Binding-site contacts:
Ligand atom C contacts residue VAL90 of chain 1.B at 4.4 Å (hydrophobic).
Ligand atom OXT contacts residue CYS26 of chain 1.C at 4.2 Å.
Ligand atom SG contacts residue CYS26 of chain 1.C at 2.0 Å (h-bond).
Ligand atom SG contacts residue ARG29 of chain 1.C at 3.5 Å (salt-bridge).
Ligand atom O contacts residue CYS26 of chain 1.C at 3.6 Å.
Ligand atom C contacts residue CYS26 of chain 1.C at 3.6 Å (hydrophobic).
Ligand atom CA contacts residue CYS26 of chain 1.C at 3.5 Å (hydrophobic).
Ligand atom O contacts residue VAL90 of chain 1.B at 4.0 Å.
Ligand atom CB contacts residue CYS26 of chain 1.C at 3.1 Å (hydrophobic).
Ligand atom SG contacts residue VAL90 of chain 1.B at 4.4 Å.
Ligand atom OXT contacts residue VAL90 of chain 1.B at 4.4 Å.
Ligand atom CB contacts residue ARG29 of chain 1.C at 4.1 Å.

Sequence of chain 1.B:
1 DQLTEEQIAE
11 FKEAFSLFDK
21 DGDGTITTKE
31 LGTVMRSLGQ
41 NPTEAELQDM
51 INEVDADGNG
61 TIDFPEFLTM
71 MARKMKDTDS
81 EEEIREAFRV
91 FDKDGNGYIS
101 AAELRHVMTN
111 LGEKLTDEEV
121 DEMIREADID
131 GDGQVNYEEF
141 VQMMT

A small-molecule ligand and the protein it binds are described below.
Small molecule (SMILES): N[C@@H](CS)C(=O)O

Sequence of chain 1.C:
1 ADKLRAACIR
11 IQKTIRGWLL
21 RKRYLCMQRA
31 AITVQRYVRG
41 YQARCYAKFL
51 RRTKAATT